A protein and the small-molecule ligand that binds it are described below.
Small molecule (SMILES): CC[C@H](C)[C@H](NC(=O)[C@H](COP(=O)(O)O)NC(=O)CNC(=O)[C@H](C)N)C(=O)N1CCC[C@H]1C(=O)NCC(=O)N[C@@H](CCCN=C(N)N)C(=O)N[C@@H](C)C(=O)N[C@H](C=O)CO

Sequence of chain 2.A:
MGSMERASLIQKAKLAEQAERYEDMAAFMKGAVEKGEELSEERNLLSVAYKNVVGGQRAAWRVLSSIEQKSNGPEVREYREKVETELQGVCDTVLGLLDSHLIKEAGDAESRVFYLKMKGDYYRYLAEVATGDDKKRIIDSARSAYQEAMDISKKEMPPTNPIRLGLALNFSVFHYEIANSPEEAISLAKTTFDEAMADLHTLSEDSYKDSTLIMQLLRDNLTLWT

Binding-site contacts:
Ligand atom NE contacts residue LYS54 of chain 2.A at 3.7 Å.
Ligand atom OG contacts residue GLU19 of chain 2.A at 3.2 Å (salt-bridge).
Ligand atom NH1 contacts residue ASN55 of chain 2.A at 3.1 Å (h-bond).
Ligand atom O contacts residue VAL183 of chain 2.A at 3.5 Å.
Ligand atom O2P contacts residue ARG61 of chain 2.A at 3.0 Å (salt-bridge).
Ligand atom N contacts residue ASN231 of chain 2.A at 3.0 Å (h-bond).
Ligand atom CG2 contacts residue V3N1 of chain 2.D at 3.5 Å.
Ligand atom CA contacts residue ASN180 of chain 2.A at 3.4 Å.
Ligand atom NH2 contacts residue GLY58 of chain 2.A at 3.5 Å.
Ligand atom P contacts residue ARG61 of chain 2.A at 3.7 Å.
Ligand atom CG1 contacts residue GLY176 of chain 2.A at 3.6 Å.
Ligand atom C contacts residue ASN55 of chain 2.A at 3.5 Å.
Ligand atom CB contacts residue ASN180 of chain 2.A at 3.3 Å.
Ligand atom O1P contacts residue ARG134 of chain 2.A at 2.8 Å (salt-bridge).
Ligand atom O contacts residue GLU187 of chain 2.A at 3.2 Å (salt-bridge).
Ligand atom CB contacts residue GLU19 of chain 2.A at 3.0 Å.
Ligand atom CB contacts residue TRP235 of chain 2.A at 3.5 Å (hydrophobic).
Ligand atom P contacts residue TYR135 of chain 2.A at 3.7 Å.
Ligand atom O contacts residue ASN55 of chain 2.A at 2.9 Å (h-bond).
Ligand atom O3P contacts residue TYR135 of chain 2.A at 2.5 Å (h-bond).
Ligand atom C contacts residue ASN180 of chain 2.A at 3.6 Å.
Ligand atom OG contacts residue LEU48 of chain 2.A at 3.5 Å.
Ligand atom CA contacts residue VAL51 of chain 2.A at 3.6 Å (hydrophobic).
Ligand atom N contacts residue LEU234 of chain 2.A at 3.3 Å.
Ligand atom O contacts residue LYS54 of chain 2.A at 3.6 Å.
Ligand atom O contacts residue ASN231 of chain 2.A at 3.0 Å (h-bond).
Ligand atom N contacts residue ASN180 of chain 2.A at 2.9 Å (h-bond).
Ligand atom CB contacts residue GLU187 of chain 2.A at 3.1 Å.
Ligand atom O3P contacts residue ARG134 of chain 2.A at 2.8 Å (salt-bridge).
Ligand atom O contacts residue VAL51 of chain 2.A at 3.5 Å.
Ligand atom N contacts residue LEU179 of chain 2.A at 3.6 Å.
Ligand atom CA contacts residue ASN55 of chain 2.A at 3.4 Å.
Ligand atom O contacts residue VAL51 of chain 2.A at 3.6 Å.
Ligand atom CB contacts residue ASN180 of chain 2.A at 3.8 Å.
Ligand atom C contacts residue GLU19 of chain 2.A at 3.8 Å.
Ligand atom CG1 contacts residue LEU179 of chain 2.A at 3.7 Å (hydrophobic).
Ligand atom N contacts residue GLU19 of chain 2.A at 2.7 Å (salt-bridge).
Ligand atom CD contacts residue ASN55 of chain 2.A at 3.6 Å.
Ligand atom O1P contacts residue ARG61 of chain 2.A at 2.9 Å (salt-bridge).
Ligand atom CA contacts residue GLU19 of chain 2.A at 3.3 Å.